Sequence of chain 1.A:
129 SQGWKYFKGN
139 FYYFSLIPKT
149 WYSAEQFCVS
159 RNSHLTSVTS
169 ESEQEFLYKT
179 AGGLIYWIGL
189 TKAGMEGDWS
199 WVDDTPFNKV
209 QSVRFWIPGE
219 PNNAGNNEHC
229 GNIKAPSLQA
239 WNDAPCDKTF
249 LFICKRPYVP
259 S

This small molecule binds to this protein.
Small molecule (SMILES): N[C@@H](Cc1c[nH]c2ccccc12)C(=O)O

Binding-site contacts:
Ligand atom CZ2 contacts residue SER158 of chain 1.C at 3.9 Å.
Ligand atom CH2 contacts residue ALA191 of chain 1.A at 4.3 Å (hydrophobic).
Ligand atom O contacts residue GLU194 of chain 1.A at 3.1 Å (salt-bridge).
Ligand atom CZ2 contacts residue GLY195 of chain 1.A at 3.7 Å.
Ligand atom CE3 contacts residue HIS227 of chain 1.A at 3.8 Å.
Ligand atom CE2 contacts residue GLY195 of chain 1.A at 3.4 Å.
Ligand atom CD1 contacts residue MET193 of chain 1.A at 3.8 Å (hydrophobic).
Ligand atom CZ3 contacts residue HIS227 of chain 1.A at 4.1 Å.
Ligand atom CD2 contacts residue LYS190 of chain 1.A at 4.3 Å.
Ligand atom NE1 contacts residue SER158 of chain 1.C at 3.6 Å.
Ligand atom C contacts residue GLU194 of chain 1.A at 4.3 Å.
Ligand atom C contacts residue LYS190 of chain 1.A at 3.8 Å.
Ligand atom CZ3 contacts residue LYS190 of chain 1.A at 3.6 Å.
Ligand atom CZ2 contacts residue GLY192 of chain 1.A at 3.3 Å.
Ligand atom CH2 contacts residue GLN154 of chain 1.C at 3.8 Å.
Ligand atom NE1 contacts residue GLU194 of chain 1.A at 3.8 Å.
Ligand atom CZ3 contacts residue GLN154 of chain 1.C at 3.9 Å.
Ligand atom NE1 contacts residue MET193 of chain 1.A at 3.3 Å (h-bond).
Ligand atom CB contacts residue HIS227 of chain 1.A at 4.1 Å.
Ligand atom CD1 contacts residue SER158 of chain 1.C at 4.2 Å.
Ligand atom CG contacts residue GLY195 of chain 1.A at 4.2 Å.
Ligand atom CD1 contacts residue GLY195 of chain 1.A at 3.8 Å.
Ligand atom OXT contacts residue GLY195 of chain 1.A at 4.2 Å.
Ligand atom CD2 contacts residue GLY195 of chain 1.A at 4.0 Å.
Ligand atom O contacts residue LYS190 of chain 1.A at 4.4 Å.
Ligand atom CD2 contacts residue SER158 of chain 1.C at 4.3 Å.
Ligand atom C contacts residue GLY195 of chain 1.A at 4.3 Å.
Ligand atom OXT contacts residue ASN221 of chain 1.A at 4.1 Å.
Ligand atom CE2 contacts residue GLY192 of chain 1.A at 3.8 Å.
Ligand atom CE3 contacts residue LYS190 of chain 1.A at 3.9 Å.
Ligand atom NE1 contacts residue GLY192 of chain 1.A at 3.6 Å (h-bond).
Ligand atom OXT contacts residue LYS190 of chain 1.A at 2.8 Å (salt-bridge).
Ligand atom CH2 contacts residue LYS190 of chain 1.A at 3.8 Å.
Ligand atom N contacts residue LYS190 of chain 1.A at 4.3 Å.
Ligand atom CZ2 contacts residue GLN154 of chain 1.C at 4.1 Å.
Ligand atom N contacts residue ASN221 of chain 1.A at 3.3 Å (h-bond).
Ligand atom NE1 contacts residue GLY195 of chain 1.A at 3.2 Å.
Ligand atom CD1 contacts residue GLU194 of chain 1.A at 4.2 Å.
Ligand atom CE2 contacts residue SER158 of chain 1.C at 3.7 Å.
Ligand atom O contacts residue GLY195 of chain 1.A at 3.5 Å.

Sequence of chain 1.C:
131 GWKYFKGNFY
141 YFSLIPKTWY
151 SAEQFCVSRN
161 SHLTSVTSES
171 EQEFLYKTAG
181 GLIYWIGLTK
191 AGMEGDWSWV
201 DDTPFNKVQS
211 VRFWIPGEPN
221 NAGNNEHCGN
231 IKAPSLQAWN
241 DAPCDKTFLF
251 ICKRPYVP